Sequence of chain 1.C:
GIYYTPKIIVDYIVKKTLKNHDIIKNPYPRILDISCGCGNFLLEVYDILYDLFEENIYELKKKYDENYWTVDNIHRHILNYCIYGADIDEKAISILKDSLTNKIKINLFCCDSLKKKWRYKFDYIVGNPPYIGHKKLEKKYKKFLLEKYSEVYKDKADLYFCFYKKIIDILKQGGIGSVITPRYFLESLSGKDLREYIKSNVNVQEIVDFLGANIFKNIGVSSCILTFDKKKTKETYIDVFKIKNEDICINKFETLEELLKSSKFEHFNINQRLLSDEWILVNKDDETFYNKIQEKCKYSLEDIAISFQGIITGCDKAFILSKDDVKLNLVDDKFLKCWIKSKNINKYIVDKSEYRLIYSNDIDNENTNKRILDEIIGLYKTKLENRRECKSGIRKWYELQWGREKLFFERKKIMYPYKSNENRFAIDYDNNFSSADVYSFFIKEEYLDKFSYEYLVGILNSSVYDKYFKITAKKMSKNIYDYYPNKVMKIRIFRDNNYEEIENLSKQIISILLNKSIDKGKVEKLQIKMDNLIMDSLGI

Binding-site contacts:
Ligand atom N4 contacts residue ASP150 of chain 1.C at 2.8 Å (salt-bridge).
Ligand atom N3 contacts residue CYS149 of chain 1.C at 3.8 Å.
Ligand atom O3 contacts residue ASP115 of chain 1.C at 3.8 Å.
Ligand atom O2 contacts residue GLY29 of chain 1.C at 3.7 Å.
Ligand atom C8 contacts residue ILE62 of chain 1.C at 3.5 Å (hydrophobic).
Ligand atom O1 contacts residue ILE116 of chain 1.C at 3.4 Å.
Ligand atom C12 contacts residue ASP150 of chain 1.C at 3.1 Å.
Ligand atom N contacts residue ILE116 of chain 1.C at 3.6 Å.
Ligand atom C8 contacts residue SER151 of chain 1.C at 3.2 Å.
Ligand atom O3 contacts residue PRO168 of chain 1.C at 3.7 Å.
Ligand atom O contacts residue GLY65 of chain 1.C at 3.5 Å.
Ligand atom C1 contacts residue ASP115 of chain 1.C at 3.5 Å.
Ligand atom C11 contacts residue ASP150 of chain 1.C at 3.7 Å.
Ligand atom O3 contacts residue SER63 of chain 1.C at 3.6 Å.
Ligand atom C11 contacts residue LEU197 of chain 1.C at 3.7 Å (hydrophobic).
Ligand atom C3 contacts residue ASN166 of chain 1.C at 3.8 Å.
Ligand atom N2 contacts residue ASP115 of chain 1.C at 3.7 Å.
Ligand atom C2 contacts residue ASP115 of chain 1.C at 3.6 Å.
Ligand atom C4 contacts residue ASP115 of chain 1.C at 3.2 Å.
Ligand atom C8 contacts residue CYS149 of chain 1.C at 3.8 Å (hydrophobic).
Ligand atom C10 contacts residue ASP150 of chain 1.C at 3.6 Å.
Ligand atom O2 contacts residue PRO168 of chain 1.C at 3.7 Å.
Ligand atom N1 contacts residue PRO168 of chain 1.C at 3.6 Å.
Ligand atom C5 contacts residue PRO168 of chain 1.C at 3.5 Å (hydrophobic).
Ligand atom C18 contacts residue ASP150 of chain 1.C at 3.6 Å.
Ligand atom O1 contacts residue ASP115 of chain 1.C at 2.5 Å (salt-bridge).
Ligand atom C5 contacts residue ILE116 of chain 1.C at 3.8 Å (hydrophobic).
Ligand atom C7 contacts residue ILE116 of chain 1.C at 3.6 Å (hydrophobic).
Ligand atom C contacts residue ASP115 of chain 1.C at 3.5 Å.
Ligand atom C8 contacts residue ILE116 of chain 1.C at 3.6 Å (hydrophobic).
Ligand atom C14 contacts residue ASP150 of chain 1.C at 3.5 Å.
Ligand atom O contacts residue ASP115 of chain 1.C at 2.8 Å (salt-bridge).
Ligand atom N2 contacts residue ILE62 of chain 1.C at 3.6 Å.
Ligand atom C11 contacts residue LEU152 of chain 1.C at 3.7 Å (hydrophobic).
Ligand atom N3 contacts residue ASP150 of chain 1.C at 3.7 Å.
Ligand atom C9 contacts residue PHE201 of chain 1.C at 3.8 Å (hydrophobic).
Ligand atom C13 contacts residue ASP150 of chain 1.C at 3.1 Å.
Ligand atom C9 contacts residue ASP150 of chain 1.C at 3.8 Å.
Ligand atom N3 contacts residue SER151 of chain 1.C at 2.9 Å (h-bond).
Ligand atom N2 contacts residue ILE116 of chain 1.C at 3.4 Å (h-bond).

A small-molecule ligand and the protein it binds are described below.
Small molecule (SMILES): OC[C@H]1O[C@@H](n2cnc3c(N[C@@H]4CCc5ccccc54)ncnc32)[C@H](O)[C@@H]1O